Sequence of chain 41.A:
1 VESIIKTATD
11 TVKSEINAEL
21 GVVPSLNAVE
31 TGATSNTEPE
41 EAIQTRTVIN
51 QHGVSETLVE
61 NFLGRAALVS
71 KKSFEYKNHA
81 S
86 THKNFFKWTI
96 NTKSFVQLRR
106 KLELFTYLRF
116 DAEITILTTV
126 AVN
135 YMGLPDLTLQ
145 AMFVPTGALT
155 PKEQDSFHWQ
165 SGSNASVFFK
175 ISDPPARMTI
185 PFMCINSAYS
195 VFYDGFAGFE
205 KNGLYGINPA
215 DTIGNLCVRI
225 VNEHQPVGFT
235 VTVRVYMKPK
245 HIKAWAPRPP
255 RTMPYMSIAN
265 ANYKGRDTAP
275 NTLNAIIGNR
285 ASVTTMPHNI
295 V

Binding-site contacts:
Ligand atom O4 contacts residue ASN275 of chain 41.A at 3.0 Å (h-bond).
Ligand atom C3 contacts residue ARG95 of chain 41.C at 3.9 Å.
Ligand atom C4 contacts residue ASP91 of chain 41.C at 3.2 Å.
Ligand atom C5 contacts residue PRO231 of chain 41.C at 3.7 Å (hydrophobic).
Ligand atom C3 contacts residue ASP232 of chain 41.C at 4.0 Å.
Ligand atom C4 contacts residue ARG104 of chain 41.C at 3.9 Å.
Ligand atom C10 contacts residue ASN275 of chain 41.A at 3.3 Å.
Ligand atom O10 contacts residue ASN275 of chain 41.A at 2.9 Å (h-bond).
Ligand atom O10 contacts residue ARG270 of chain 41.A at 3.3 Å.
Ligand atom C4 contacts residue PRO231 of chain 41.C at 3.5 Å (hydrophobic).
Ligand atom O7 contacts residue PRO274 of chain 41.A at 3.4 Å.
Ligand atom C3 contacts residue ARG104 of chain 41.C at 3.8 Å.
Ligand atom O3 contacts residue ASP91 of chain 41.C at 4.0 Å.
Ligand atom C11 contacts residue ASP232 of chain 41.C at 3.8 Å.
Ligand atom C3 contacts residue PRO274 of chain 41.A at 3.8 Å (hydrophobic).
Ligand atom C4 contacts residue ASN275 of chain 41.A at 3.8 Å.
Ligand atom C4 contacts residue PRO274 of chain 41.A at 4.0 Å (hydrophobic).
Ligand atom O3 contacts residue PRO274 of chain 41.A at 3.8 Å.
Ligand atom O4 contacts residue PRO231 of chain 41.C at 3.8 Å.
Ligand atom C4 contacts residue ASP232 of chain 41.C at 3.5 Å.
Ligand atom N5 contacts residue ASP232 of chain 41.C at 4.1 Å.
Ligand atom C5 contacts residue PRO274 of chain 41.A at 4.0 Å (hydrophobic).
Ligand atom C10 contacts residue PRO231 of chain 41.C at 3.8 Å (hydrophobic).
Ligand atom O4 contacts residue ASP232 of chain 41.C at 2.7 Å (salt-bridge).
Ligand atom C11 contacts residue PRO231 of chain 41.C at 3.7 Å (hydrophobic).
Ligand atom C11 contacts residue GLY234 of chain 41.C at 3.8 Å.
Ligand atom C11 contacts residue ILE233 of chain 41.C at 3.8 Å (hydrophobic).
Ligand atom O7 contacts residue ARG270 of chain 41.A at 3.8 Å.
Ligand atom O1B contacts residue ARG104 of chain 41.C at 2.8 Å (salt-bridge).
Ligand atom O3 contacts residue GLY282 of chain 41.A at 3.4 Å.
Ligand atom O6 contacts residue PRO274 of chain 41.A at 3.7 Å.
Ligand atom O6 contacts residue ASP91 of chain 41.C at 3.1 Å.
Ligand atom N5 contacts residue ASN275 of chain 41.A at 3.6 Å (h-bond).
Ligand atom N5 contacts residue PRO231 of chain 41.C at 2.9 Å (h-bond).
Ligand atom O4 contacts residue ASP91 of chain 41.C at 2.7 Å (salt-bridge).
Ligand atom C6 contacts residue ASP91 of chain 41.C at 3.8 Å.
Ligand atom C1 contacts residue ARG104 of chain 41.C at 3.6 Å.
Ligand atom O4 contacts residue ARG95 of chain 41.C at 3.6 Å (salt-bridge).
Ligand atom C5 contacts residue ASN275 of chain 41.A at 3.6 Å.
Ligand atom C3 contacts residue PRO274 of chain 41.A at 4.1 Å (hydrophobic).

The small molecule below binds the protein below.
Small molecule (SMILES): CC(=O)N[C@H]1[C@H]([C@H](O)[C@H](O)CO)O[C@@](OC[C@H]2O[C@@H](O[C@H]3[C@H](O)[C@@H](O)[C@H](O)O[C@@H]3CO)[C@H](O)[C@@H](O)[C@H]2O)(C(=O)O)C[C@@H]1O

Sequence of chain 41.C:
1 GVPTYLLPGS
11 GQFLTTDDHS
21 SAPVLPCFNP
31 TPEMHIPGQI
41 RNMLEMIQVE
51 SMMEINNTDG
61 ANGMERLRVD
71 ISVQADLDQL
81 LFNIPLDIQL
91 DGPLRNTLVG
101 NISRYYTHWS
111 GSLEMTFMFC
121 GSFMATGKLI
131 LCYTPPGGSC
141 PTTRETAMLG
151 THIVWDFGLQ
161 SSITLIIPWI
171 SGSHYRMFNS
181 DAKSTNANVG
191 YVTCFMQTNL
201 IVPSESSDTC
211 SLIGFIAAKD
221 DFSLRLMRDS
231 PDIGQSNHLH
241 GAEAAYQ